Sequence of chain 1.D:
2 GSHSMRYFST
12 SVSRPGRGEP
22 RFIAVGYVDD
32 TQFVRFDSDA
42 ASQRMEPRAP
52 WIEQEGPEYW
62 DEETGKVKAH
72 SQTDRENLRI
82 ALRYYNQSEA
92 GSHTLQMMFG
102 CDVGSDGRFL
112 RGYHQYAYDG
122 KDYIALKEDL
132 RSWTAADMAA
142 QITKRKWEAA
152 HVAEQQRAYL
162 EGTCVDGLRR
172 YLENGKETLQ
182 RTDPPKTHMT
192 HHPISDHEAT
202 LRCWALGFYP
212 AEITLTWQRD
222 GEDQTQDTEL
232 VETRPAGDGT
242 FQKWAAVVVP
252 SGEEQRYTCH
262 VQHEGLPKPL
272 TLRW

Binding-site contacts:
Ligand atom O contacts residue THR144 of chain 1.D at 2.7 Å (h-bond).
Ligand atom O contacts residue HIS115 of chain 1.D at 3.4 Å (h-bond).
Ligand atom NH2 contacts residue ARG171 of chain 1.D at 3.4 Å.
Ligand atom OXT contacts residue LYS147 of chain 1.D at 2.8 Å (salt-bridge).
Ligand atom N contacts residue GLU64 of chain 1.D at 2.7 Å (salt-bridge).
Ligand atom CA contacts residue TYR172 of chain 1.D at 3.5 Å (hydrophobic).
Ligand atom CE1 contacts residue TYR8 of chain 1.D at 3.5 Å (hydrophobic).
Ligand atom CD1 contacts residue TYR8 of chain 1.D at 3.4 Å (hydrophobic).
Ligand atom CG contacts residue GLU77 of chain 1.D at 3.5 Å.
Ligand atom CG contacts residue TYR172 of chain 1.D at 3.3 Å (hydrophobic).
Ligand atom CB contacts residue TYR117 of chain 1.D at 3.3 Å (hydrophobic).
Ligand atom N contacts residue TYR8 of chain 1.D at 3.1 Å (h-bond).
Ligand atom CG2 contacts residue TYR117 of chain 1.D at 3.5 Å (hydrophobic).
Ligand atom OH contacts residue HIS71 of chain 1.D at 2.6 Å.
Ligand atom CG2 contacts residue HIS71 of chain 1.D at 3.5 Å.
Ligand atom CB contacts residue THR144 of chain 1.D at 3.4 Å.
Ligand atom N contacts residue TYR172 of chain 1.D at 2.8 Å (h-bond).
Ligand atom N contacts residue TYR160 of chain 1.D at 3.4 Å (h-bond).
Ligand atom N contacts residue ASN78 of chain 1.D at 2.8 Å (h-bond).
Ligand atom OD1 contacts residue GLU77 of chain 1.D at 3.3 Å (salt-bridge).
Ligand atom C contacts residue TYR85 of chain 1.D at 3.5 Å (hydrophobic).
Ligand atom CA contacts residue ASN78 of chain 1.D at 3.2 Å.
Ligand atom O contacts residue TRP148 of chain 1.D at 2.9 Å (h-bond).
Ligand atom O contacts residue TYR160 of chain 1.D at 2.7 Å (h-bond).
Ligand atom CA contacts residue THR144 of chain 1.D at 3.5 Å.
Ligand atom O contacts residue GLN157 of chain 1.D at 2.9 Å (h-bond).
Ligand atom C contacts residue THR144 of chain 1.D at 3.5 Å.
Ligand atom CE1 contacts residue TYR117 of chain 1.D at 3.5 Å (hydrophobic).
Ligand atom C contacts residue ASN78 of chain 1.D at 3.4 Å.
Ligand atom ND2 contacts residue GLU77 of chain 1.D at 2.8 Å (salt-bridge).
Ligand atom O contacts residue ASN78 of chain 1.D at 3.2 Å (h-bond).
Ligand atom CA contacts residue GLU64 of chain 1.D at 3.5 Å.
Ligand atom CA contacts residue TYR160 of chain 1.D at 3.4 Å (hydrophobic).
Ligand atom O contacts residue LYS147 of chain 1.D at 3.5 Å.
Ligand atom CB contacts residue GLU64 of chain 1.D at 3.2 Å.
Ligand atom NH1 contacts residue TYR60 of chain 1.D at 3.4 Å.
Ligand atom O contacts residue TYR85 of chain 1.D at 2.7 Å (h-bond).
Ligand atom ND2 contacts residue ASN78 of chain 1.D at 3.2 Å (h-bond).
Ligand atom N contacts residue PHE100 of chain 1.D at 3.4 Å.
Ligand atom CE1 contacts residue GLN157 of chain 1.D at 3.4 Å.

The small molecule below binds the protein below.
Small molecule (SMILES): CC(C)[C@H](NC(=O)[C@H](Cc1ccccc1)NC(=O)CNC(=O)[C@H](Cc1ccc(O)cc1)NC(=O)[C@@H](N)CCCN=C(N)N)C(=O)N[C@@H](C)C(=O)N[C@@H](CC(N)=O)C(=O)N[C@@H](Cc1ccccc1)C(=O)O